This protein binds this small molecule.
Small molecule (SMILES): CC(=O)N[C@H]1[C@H](O[C@H]2[C@H](O)[C@@H](NC(C)=O)CO[C@@H]2CO)O[C@H](CO)[C@@H](O)[C@@H]1O

Sequence of chain 1.A:
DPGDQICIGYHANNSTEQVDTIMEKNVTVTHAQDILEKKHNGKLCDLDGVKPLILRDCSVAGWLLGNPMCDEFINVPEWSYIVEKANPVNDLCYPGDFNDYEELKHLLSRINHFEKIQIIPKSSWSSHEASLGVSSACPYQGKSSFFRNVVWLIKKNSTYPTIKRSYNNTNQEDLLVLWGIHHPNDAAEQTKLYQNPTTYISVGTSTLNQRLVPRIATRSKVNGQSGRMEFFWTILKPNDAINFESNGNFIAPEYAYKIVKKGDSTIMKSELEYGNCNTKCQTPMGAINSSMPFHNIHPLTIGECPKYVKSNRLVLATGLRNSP

Binding-site contacts:
Ligand atom C7 contacts residue ASN240 of chain 1.C at 3.8 Å.
Ligand atom N2 contacts residue ALA242 of chain 1.C at 4.4 Å.
Ligand atom C4 contacts residue ASN169 of chain 1.C at 4.2 Å.
Ligand atom C5 contacts residue ASN240 of chain 1.C at 4.2 Å.
Ligand atom C1 contacts residue ASN240 of chain 1.C at 3.7 Å.
Ligand atom C1 contacts residue ASN169 of chain 1.C at 1.4 Å.
Ligand atom O5 contacts residue THR171 of chain 1.C at 4.5 Å.
Ligand atom C7 contacts residue ALA242 of chain 1.C at 4.0 Å (hydrophobic).
Ligand atom C5 contacts residue ASN169 of chain 1.C at 3.6 Å.
Ligand atom C8 contacts residue ASN240 of chain 1.C at 3.9 Å.
Ligand atom O7 contacts residue ASN240 of chain 1.C at 3.4 Å (h-bond).
Ligand atom C7 contacts residue ASN169 of chain 1.C at 3.6 Å.
Ligand atom N2 contacts residue ASP241 of chain 1.C at 4.4 Å.
Ligand atom O3 contacts residue ASN240 of chain 1.C at 4.1 Å.
Ligand atom C2 contacts residue ASN240 of chain 1.C at 3.5 Å.
Ligand atom C8 contacts residue ASP241 of chain 1.C at 3.9 Å.
Ligand atom C4 contacts residue ASN240 of chain 1.C at 4.4 Å.
Ligand atom N2 contacts residue ASN240 of chain 1.C at 2.8 Å (h-bond).
Ligand atom O7 contacts residue ALA242 of chain 1.C at 4.4 Å.
Ligand atom C3 contacts residue ASN169 of chain 1.C at 3.8 Å.
Ligand atom N2 contacts residue ASN169 of chain 1.C at 3.0 Å (h-bond).
Ligand atom C8 contacts residue ALA242 of chain 1.C at 3.5 Å (hydrophobic).
Ligand atom O5 contacts residue ASN169 of chain 1.C at 2.3 Å (h-bond).
Ligand atom C3 contacts residue ASN240 of chain 1.C at 3.5 Å.
Ligand atom C8 contacts residue SER221 of chain 1.A at 3.5 Å.
Ligand atom O4 contacts residue ASN240 of chain 1.C at 3.5 Å (h-bond).
Ligand atom C2 contacts residue ASN169 of chain 1.C at 2.5 Å.
Ligand atom O7 contacts residue ASN169 of chain 1.C at 3.9 Å.

Sequence of chain 1.C:
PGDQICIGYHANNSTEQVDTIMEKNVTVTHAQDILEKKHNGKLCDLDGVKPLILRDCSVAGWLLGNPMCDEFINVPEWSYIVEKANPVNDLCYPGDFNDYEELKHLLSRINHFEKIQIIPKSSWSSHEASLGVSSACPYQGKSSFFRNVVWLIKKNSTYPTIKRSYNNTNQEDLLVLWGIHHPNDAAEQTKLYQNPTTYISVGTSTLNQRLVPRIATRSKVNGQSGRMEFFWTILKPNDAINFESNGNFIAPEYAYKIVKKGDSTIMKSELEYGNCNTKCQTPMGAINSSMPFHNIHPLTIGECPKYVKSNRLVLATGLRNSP